Sequence of chain 1.H:
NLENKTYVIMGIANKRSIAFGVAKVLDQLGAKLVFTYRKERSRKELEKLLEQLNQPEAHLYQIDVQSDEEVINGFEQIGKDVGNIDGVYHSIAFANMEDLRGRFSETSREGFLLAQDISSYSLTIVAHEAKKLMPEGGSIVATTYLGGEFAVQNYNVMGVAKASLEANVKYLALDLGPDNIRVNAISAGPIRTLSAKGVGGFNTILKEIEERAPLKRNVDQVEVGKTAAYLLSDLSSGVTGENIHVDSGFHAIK

A protein and the small-molecule ligand that binds it are described below.
Small molecule (SMILES): N#Cc1cc(Br)ccc1Oc1ccc(Cl)cc1O

Binding-site contacts:
Ligand atom N1 contacts residue SER223 of chain 1.H at 3.4 Å (h-bond).
Ligand atom O2 contacts residue NAP1 of chain 1.CA at 2.8 Å (h-bond).
Ligand atom N1 contacts residue NAP1 of chain 1.CA at 3.3 Å.
Ligand atom CL1 contacts residue NAP1 of chain 1.CA at 3.5 Å.
Ligand atom C9 contacts residue ALA224 of chain 1.H at 3.8 Å (hydrophobic).
Ligand atom C11 contacts residue TYR183 of chain 1.H at 3.4 Å (hydrophobic).
Ligand atom C7 contacts residue NAP1 of chain 1.CA at 3.9 Å.
Ligand atom C1 contacts residue NAP1 of chain 1.CA at 3.7 Å.
Ligand atom C12 contacts residue NAP1 of chain 1.CA at 3.5 Å.
Ligand atom C6 contacts residue SER223 of chain 1.H at 3.9 Å.
Ligand atom C13 contacts residue NAP1 of chain 1.CA at 3.2 Å.
Ligand atom C3 contacts residue MET186 of chain 1.H at 3.7 Å (hydrophobic).
Ligand atom CL1 contacts residue TYR173 of chain 1.H at 3.4 Å.
Ligand atom N1 contacts residue ALA121 of chain 1.H at 3.2 Å (h-bond).
Ligand atom CL1 contacts residue PHE230 of chain 1.H at 3.9 Å.
Ligand atom C11 contacts residue TYR173 of chain 1.H at 3.8 Å (hydrophobic).
Ligand atom C3 contacts residue SER223 of chain 1.H at 4.0 Å.
Ligand atom C2 contacts residue ALA121 of chain 1.H at 4.0 Å (hydrophobic).
Ligand atom C5 contacts residue SER223 of chain 1.H at 4.0 Å.
Ligand atom C11 contacts residue NAP1 of chain 1.CA at 3.7 Å.
Ligand atom O1 contacts residue SER223 of chain 1.H at 3.9 Å.
Ligand atom O2 contacts residue TYR183 of chain 1.H at 2.3 Å (h-bond).
Ligand atom O2 contacts residue LYS190 of chain 1.H at 3.9 Å.
Ligand atom BR1 contacts residue ALA123 of chain 1.H at 3.4 Å.
Ligand atom C10 contacts residue TYR183 of chain 1.H at 3.3 Å (hydrophobic).
Ligand atom C8 contacts residue NAP1 of chain 1.CA at 3.4 Å.
Ligand atom C6 contacts residue VAL227 of chain 1.H at 3.8 Å (hydrophobic).
Ligand atom BR1 contacts residue LEU128 of chain 1.H at 3.5 Å.
Ligand atom C13 contacts residue PHE230 of chain 1.H at 3.9 Å (hydrophobic).
Ligand atom C10 contacts residue NAP1 of chain 1.CA at 3.6 Å.
Ligand atom C1 contacts residue SER223 of chain 1.H at 3.3 Å.
Ligand atom C2 contacts residue SER223 of chain 1.H at 3.4 Å.
Ligand atom C5 contacts residue VAL227 of chain 1.H at 4.0 Å (hydrophobic).
Ligand atom C13 contacts residue VAL227 of chain 1.H at 3.9 Å (hydrophobic).
Ligand atom O1 contacts residue NAP1 of chain 1.CA at 3.2 Å (h-bond).
Ligand atom C3 contacts residue ALA121 of chain 1.H at 3.8 Å (hydrophobic).
Ligand atom C1 contacts residue ALA121 of chain 1.H at 3.4 Å (hydrophobic).
Ligand atom C7 contacts residue SER223 of chain 1.H at 3.7 Å.
Ligand atom C9 contacts residue NAP1 of chain 1.CA at 3.4 Å.
Ligand atom C4 contacts residue MET186 of chain 1.H at 3.7 Å (hydrophobic).